Sequence of chain 1.B:
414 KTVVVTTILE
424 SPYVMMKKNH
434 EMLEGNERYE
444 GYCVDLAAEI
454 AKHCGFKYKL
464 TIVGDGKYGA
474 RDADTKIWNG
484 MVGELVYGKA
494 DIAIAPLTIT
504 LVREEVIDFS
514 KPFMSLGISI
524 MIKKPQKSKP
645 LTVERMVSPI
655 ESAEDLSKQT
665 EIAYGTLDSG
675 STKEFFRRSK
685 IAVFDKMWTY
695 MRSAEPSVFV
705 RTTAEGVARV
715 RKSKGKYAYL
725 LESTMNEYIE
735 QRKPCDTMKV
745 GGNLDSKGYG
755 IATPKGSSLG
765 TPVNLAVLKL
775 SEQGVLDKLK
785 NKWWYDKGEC

Binding-site contacts:
Ligand atom CB contacts residue SER675 of chain 1.B at 4.1 Å.
Ligand atom OXT contacts residue TYR471 of chain 1.B at 3.5 Å.
Ligand atom CA contacts residue SER675 of chain 1.B at 4.1 Å.
Ligand atom C contacts residue THR501 of chain 1.B at 3.2 Å.
Ligand atom CD contacts residue LEU671 of chain 1.B at 3.7 Å (hydrophobic).
Ligand atom C contacts residue SER675 of chain 1.B at 3.8 Å.
Ligand atom N contacts residue TYR753 of chain 1.B at 2.6 Å (h-bond).
Ligand atom CA contacts residue THR501 of chain 1.B at 3.2 Å.
Ligand atom CB contacts residue TYR471 of chain 1.B at 3.7 Å (hydrophobic).
Ligand atom N contacts residue THR501 of chain 1.B at 3.1 Å (h-bond).
Ligand atom CA contacts residue TYR753 of chain 1.B at 4.0 Å (hydrophobic).
Ligand atom C contacts residue PRO499 of chain 1.B at 4.2 Å (hydrophobic).
Ligand atom C contacts residue TYR471 of chain 1.B at 3.5 Å (hydrophobic).
Ligand atom O contacts residue TYR471 of chain 1.B at 3.3 Å.
Ligand atom OXT contacts residue THR501 of chain 1.B at 2.8 Å (h-bond).
Ligand atom C contacts residue ARG506 of chain 1.B at 3.7 Å.
Ligand atom OXT contacts residue PRO499 of chain 1.B at 3.4 Å (h-bond).
Ligand atom OXT contacts residue LEU500 of chain 1.B at 3.6 Å.
Ligand atom OXT contacts residue ARG506 of chain 1.B at 3.1 Å (salt-bridge).
Ligand atom OE2 contacts residue LEU671 of chain 1.B at 3.9 Å.
Ligand atom OE2 contacts residue GLY674 of chain 1.B at 3.2 Å.
Ligand atom O contacts residue SER675 of chain 1.B at 3.1 Å (h-bond).
Ligand atom N contacts residue PRO499 of chain 1.B at 3.3 Å (h-bond).
Ligand atom CB contacts residue LEU671 of chain 1.B at 4.1 Å (hydrophobic).
Ligand atom OE2 contacts residue THR676 of chain 1.B at 3.0 Å (h-bond).
Ligand atom CD contacts residue GLU726 of chain 1.B at 3.5 Å.
Ligand atom CA contacts residue TYR471 of chain 1.B at 4.1 Å (hydrophobic).
Ligand atom CG contacts residue LEU671 of chain 1.B at 3.7 Å (hydrophobic).
Ligand atom OE1 contacts residue LEU725 of chain 1.B at 4.1 Å.
Ligand atom OE1 contacts residue LEU671 of chain 1.B at 4.2 Å.
Ligand atom CG contacts residue GLU726 of chain 1.B at 3.8 Å.
Ligand atom O contacts residue THR501 of chain 1.B at 4.1 Å.
Ligand atom O contacts residue GLY674 of chain 1.B at 3.6 Å.
Ligand atom N contacts residue GLU726 of chain 1.B at 4.0 Å.
Ligand atom CD contacts residue THR676 of chain 1.B at 3.3 Å.
Ligand atom OE1 contacts residue THR676 of chain 1.B at 2.9 Å (h-bond).
Ligand atom O contacts residue ARG506 of chain 1.B at 3.0 Å (salt-bridge).
Ligand atom N contacts residue TYR471 of chain 1.B at 3.9 Å.
Ligand atom OE2 contacts residue SER675 of chain 1.B at 3.2 Å (h-bond).
Ligand atom OE1 contacts residue GLU726 of chain 1.B at 2.8 Å (salt-bridge).

The small molecule below binds the protein below.
Small molecule (SMILES): N[C@@H](CCC(=O)O)C(=O)O